This small molecule binds to this protein.
Small molecule (SMILES): C[C@@H](O)[C@H](N)C(=O)O

Sequence of chain 1.I:
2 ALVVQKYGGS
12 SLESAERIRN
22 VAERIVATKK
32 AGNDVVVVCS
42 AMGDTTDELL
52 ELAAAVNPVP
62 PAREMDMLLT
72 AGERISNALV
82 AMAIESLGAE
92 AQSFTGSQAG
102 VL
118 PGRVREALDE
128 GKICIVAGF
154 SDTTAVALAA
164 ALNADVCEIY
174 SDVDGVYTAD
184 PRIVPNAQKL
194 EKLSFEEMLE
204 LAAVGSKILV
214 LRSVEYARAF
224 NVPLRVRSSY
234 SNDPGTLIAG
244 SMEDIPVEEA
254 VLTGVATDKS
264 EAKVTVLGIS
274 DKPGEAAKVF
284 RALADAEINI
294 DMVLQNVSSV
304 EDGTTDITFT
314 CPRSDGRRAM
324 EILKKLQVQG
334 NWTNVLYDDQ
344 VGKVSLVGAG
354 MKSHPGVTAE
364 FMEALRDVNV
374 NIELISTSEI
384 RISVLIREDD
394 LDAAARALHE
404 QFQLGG

Sequence of chain 1.J:
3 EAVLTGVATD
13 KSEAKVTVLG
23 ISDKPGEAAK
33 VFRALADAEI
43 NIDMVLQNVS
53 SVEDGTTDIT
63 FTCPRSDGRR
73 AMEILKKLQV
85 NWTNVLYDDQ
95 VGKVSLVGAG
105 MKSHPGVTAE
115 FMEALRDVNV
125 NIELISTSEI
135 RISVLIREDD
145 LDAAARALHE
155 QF

Binding-site contacts:
Ligand atom CG2 contacts residue GLN49 of chain 1.J at 2.8 Å.
Ligand atom CA contacts residue LYS26 of chain 1.J at 3.1 Å.
Ligand atom N contacts residue ASP25 of chain 1.J at 2.8 Å (salt-bridge).
Ligand atom OXT contacts residue ALA30 of chain 1.J at 3.4 Å (h-bond).
Ligand atom O contacts residue ASN374 of chain 1.I at 2.8 Å (h-bond).
Ligand atom C contacts residue ALA30 of chain 1.J at 4.1 Å (hydrophobic).
Ligand atom N contacts residue PRO27 of chain 1.J at 4.0 Å.
Ligand atom C contacts residue ASN374 of chain 1.I at 3.5 Å.
Ligand atom N contacts residue LYS26 of chain 1.J at 2.6 Å (salt-bridge).
Ligand atom OXT contacts residue LYS26 of chain 1.J at 3.6 Å (salt-bridge).
Ligand atom O contacts residue LYS26 of chain 1.J at 3.8 Å.
Ligand atom CB contacts residue ASP25 of chain 1.J at 4.0 Å.
Ligand atom C contacts residue GLY28 of chain 1.J at 3.6 Å.
Ligand atom CG2 contacts residue ILE378 of chain 1.I at 4.0 Å (hydrophobic).
Ligand atom N contacts residue ASN374 of chain 1.I at 2.9 Å (h-bond).
Ligand atom CG2 contacts residue ALA30 of chain 1.J at 2.8 Å (hydrophobic).
Ligand atom O contacts residue GLY28 of chain 1.J at 4.1 Å.
Ligand atom OG1 contacts residue GLN49 of chain 1.J at 2.7 Å (h-bond).
Ligand atom CA contacts residue ASN374 of chain 1.I at 3.7 Å.
Ligand atom N contacts residue SER24 of chain 1.J at 3.9 Å.
Ligand atom CA contacts residue ILE375 of chain 1.I at 4.1 Å (hydrophobic).
Ligand atom OG1 contacts residue ILE375 of chain 1.I at 4.1 Å.
Ligand atom C contacts residue GLU29 of chain 1.J at 4.2 Å.
Ligand atom CB contacts residue GLN49 of chain 1.J at 3.1 Å.
Ligand atom C contacts residue PRO27 of chain 1.J at 3.7 Å (hydrophobic).
Ligand atom CB contacts residue ILE375 of chain 1.I at 3.2 Å (hydrophobic).
Ligand atom O contacts residue ILE375 of chain 1.I at 2.7 Å (h-bond).
Ligand atom N contacts residue ILE375 of chain 1.I at 4.3 Å.
Ligand atom C contacts residue ILE375 of chain 1.I at 3.9 Å (hydrophobic).
Ligand atom O contacts residue PRO27 of chain 1.J at 3.6 Å.
Ligand atom C contacts residue LYS26 of chain 1.J at 3.2 Å.
Ligand atom OXT contacts residue GLU29 of chain 1.J at 3.5 Å (salt-bridge).
Ligand atom OXT contacts residue ILE375 of chain 1.I at 3.8 Å.
Ligand atom OXT contacts residue GLY28 of chain 1.J at 2.9 Å (h-bond).
Ligand atom CA contacts residue ASP25 of chain 1.J at 4.0 Å.
Ligand atom O contacts residue VAL373 of chain 1.I at 4.2 Å.
Ligand atom CG2 contacts residue ILE375 of chain 1.I at 3.5 Å (hydrophobic).
Ligand atom CA contacts residue ALA30 of chain 1.J at 3.9 Å (hydrophobic).
Ligand atom OXT contacts residue PRO27 of chain 1.J at 3.7 Å.
Ligand atom CB contacts residue ALA30 of chain 1.J at 3.9 Å (hydrophobic).